This small molecule binds to this protein.
Small molecule (SMILES): CC(=O)N[C@H]1[C@H](O[C@H]2[C@H](O)[C@@H](NC(C)=O)CO[C@@H]2CO[C@@H]2O[C@@H](C)[C@@H](O)[C@@H](O)[C@@H]2O)O[C@H](CO)[C@@H](O)[C@@H]1O

Binding-site contacts:
Ligand atom C7 contacts residue ARG194 of chain 1.B at 3.3 Å.
Ligand atom C5 contacts residue PHE83 of chain 1.B at 3.8 Å (hydrophobic).
Ligand atom C2 contacts residue ASN94 of chain 1.A at 2.4 Å.
Ligand atom C1 contacts residue ASN94 of chain 1.A at 1.4 Å.
Ligand atom C8 contacts residue SER84 of chain 1.B at 3.7 Å.
Ligand atom O5 contacts residue ASN94 of chain 1.A at 2.3 Å (h-bond).
Ligand atom C4 contacts residue PHE83 of chain 1.B at 4.4 Å (hydrophobic).
Ligand atom C6 contacts residue PHE83 of chain 1.B at 4.0 Å (hydrophobic).
Ligand atom C8 contacts residue ARG194 of chain 1.B at 3.5 Å.
Ligand atom C6 contacts residue GLY422 of chain 1.B at 3.8 Å.
Ligand atom C5 contacts residue ASN94 of chain 1.A at 3.6 Å.
Ligand atom C3 contacts residue ARG194 of chain 1.B at 4.2 Å.
Ligand atom O7 contacts residue ARG194 of chain 1.B at 3.1 Å (salt-bridge).
Ligand atom C5 contacts residue GLY422 of chain 1.B at 3.9 Å.
Ligand atom O5 contacts residue GLY422 of chain 1.B at 2.7 Å (h-bond).
Ligand atom C5 contacts residue ASN94 of chain 1.A at 4.0 Å.
Ligand atom C4 contacts residue ARG194 of chain 1.B at 4.3 Å.
Ligand atom C3 contacts residue ASN94 of chain 1.A at 3.8 Å.
Ligand atom C6 contacts residue ASN94 of chain 1.A at 3.8 Å.
Ligand atom C4 contacts residue ASN94 of chain 1.A at 4.2 Å.
Ligand atom C8 contacts residue ILE93 of chain 1.A at 3.9 Å (hydrophobic).
Ligand atom C8 contacts residue TYR196 of chain 1.B at 4.4 Å (hydrophobic).
Ligand atom O6 contacts residue GLY422 of chain 1.B at 4.3 Å.
Ligand atom C7 contacts residue ASN94 of chain 1.A at 4.0 Å.
Ligand atom O3 contacts residue ARG194 of chain 1.B at 3.2 Å.
Ligand atom C7 contacts residue PHE83 of chain 1.B at 3.9 Å (hydrophobic).
Ligand atom C8 contacts residue PHE83 of chain 1.B at 3.3 Å (hydrophobic).
Ligand atom O5 contacts residue PHE83 of chain 1.B at 4.1 Å.
Ligand atom C3 contacts residue PHE83 of chain 1.B at 4.2 Å (hydrophobic).
Ligand atom O7 contacts residue PHE83 of chain 1.B at 3.9 Å.
Ligand atom C2 contacts residue ARG194 of chain 1.B at 4.2 Å.
Ligand atom O4 contacts residue PHE83 of chain 1.B at 3.9 Å.
Ligand atom C6 contacts residue GLY422 of chain 1.B at 3.8 Å.
Ligand atom C6 contacts residue ASN74 of chain 1.A at 4.5 Å.
Ligand atom N2 contacts residue ASN94 of chain 1.A at 2.9 Å (h-bond).
Ligand atom C1 contacts residue PHE83 of chain 1.B at 4.2 Å (hydrophobic).
Ligand atom N2 contacts residue ARG194 of chain 1.B at 4.0 Å.
Ligand atom N2 contacts residue PHE83 of chain 1.B at 4.4 Å.
Ligand atom C1 contacts residue GLY422 of chain 1.B at 3.4 Å.
Ligand atom O4 contacts residue SER424 of chain 1.B at 4.2 Å.

Sequence of chain 1.A:
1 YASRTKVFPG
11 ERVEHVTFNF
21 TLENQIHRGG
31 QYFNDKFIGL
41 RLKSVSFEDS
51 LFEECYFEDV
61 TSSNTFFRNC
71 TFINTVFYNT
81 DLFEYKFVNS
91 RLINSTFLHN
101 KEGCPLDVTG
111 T

Sequence of chain 1.B:
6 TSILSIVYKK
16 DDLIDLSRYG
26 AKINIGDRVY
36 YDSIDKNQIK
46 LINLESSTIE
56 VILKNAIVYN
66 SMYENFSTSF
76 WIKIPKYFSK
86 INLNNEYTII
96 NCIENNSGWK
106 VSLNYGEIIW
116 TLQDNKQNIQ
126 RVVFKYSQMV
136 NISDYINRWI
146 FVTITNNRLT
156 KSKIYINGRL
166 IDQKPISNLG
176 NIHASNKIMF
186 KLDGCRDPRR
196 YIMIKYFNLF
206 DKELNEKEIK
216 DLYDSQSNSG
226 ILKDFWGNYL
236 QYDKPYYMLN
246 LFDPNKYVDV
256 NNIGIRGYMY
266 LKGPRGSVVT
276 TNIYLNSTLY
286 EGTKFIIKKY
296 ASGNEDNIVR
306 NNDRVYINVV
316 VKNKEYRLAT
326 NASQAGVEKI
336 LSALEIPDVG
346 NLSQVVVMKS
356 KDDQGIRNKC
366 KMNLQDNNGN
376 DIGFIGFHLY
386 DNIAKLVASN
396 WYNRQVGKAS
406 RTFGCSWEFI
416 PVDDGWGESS